Sequence of chain 1.B:
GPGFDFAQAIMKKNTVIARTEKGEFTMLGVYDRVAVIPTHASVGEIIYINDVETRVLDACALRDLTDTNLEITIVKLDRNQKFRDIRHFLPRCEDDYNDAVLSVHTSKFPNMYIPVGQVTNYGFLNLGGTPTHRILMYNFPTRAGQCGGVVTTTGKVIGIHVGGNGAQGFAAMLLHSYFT

This small molecule binds to this protein.
Small molecule (SMILES): O=C(NC1CC1)c1ccccc1O

Binding-site contacts:
Ligand atom C2 contacts residue THR21 of chain 1.B at 3.8 Å.
Ligand atom O contacts residue GLU22 of chain 1.B at 4.0 Å.
Ligand atom C1 contacts residue GLU22 of chain 1.B at 3.5 Å.
Ligand atom C8 contacts residue ARG20 of chain 1.B at 4.3 Å.
Ligand atom C5 contacts residue ARG20 of chain 1.B at 4.4 Å.
Ligand atom C3 contacts residue GLU22 of chain 1.B at 4.0 Å.
Ligand atom C contacts residue THR21 of chain 1.B at 4.4 Å.
Ligand atom C2 contacts residue ARG20 of chain 1.B at 4.3 Å.
Ligand atom C7 contacts residue ARG20 of chain 1.B at 4.2 Å.
Ligand atom C3 contacts residue THR21 of chain 1.B at 3.8 Å.
Ligand atom C4 contacts residue TYR49 of chain 1.B at 3.1 Å (hydrophobic).
Ligand atom C4 contacts residue GLU22 of chain 1.B at 4.5 Å.
Ligand atom C2 contacts residue GLU22 of chain 1.B at 3.5 Å.
Ligand atom C5 contacts residue THR21 of chain 1.B at 4.4 Å.
Ligand atom C8 contacts residue TYR49 of chain 1.B at 3.5 Å (hydrophobic).
Ligand atom N contacts residue ARG20 of chain 1.B at 4.3 Å.
Ligand atom C4 contacts residue THR21 of chain 1.B at 4.1 Å.
Ligand atom C3 contacts residue TYR49 of chain 1.B at 3.4 Å (hydrophobic).
Ligand atom C6 contacts residue TYR49 of chain 1.B at 4.3 Å (hydrophobic).
Ligand atom C9 contacts residue ARG20 of chain 1.B at 3.1 Å.
Ligand atom C3 contacts residue ILE47 of chain 1.B at 4.0 Å (hydrophobic).
Ligand atom C6 contacts residue ARG20 of chain 1.B at 3.8 Å.
Ligand atom C2 contacts residue ILE47 of chain 1.B at 3.6 Å (hydrophobic).
Ligand atom C contacts residue GLU22 of chain 1.B at 3.9 Å.
Ligand atom C4 contacts residue ARG20 of chain 1.B at 3.9 Å.
Ligand atom C5 contacts residue TYR49 of chain 1.B at 4.0 Å (hydrophobic).
Ligand atom C1 contacts residue THR21 of chain 1.B at 4.1 Å.
Ligand atom C3 contacts residue ARG20 of chain 1.B at 3.5 Å.
Ligand atom C7 contacts residue TYR49 of chain 1.B at 4.4 Å (hydrophobic).
Ligand atom N contacts residue TYR49 of chain 1.B at 4.3 Å.
Ligand atom O1 contacts residue ARG20 of chain 1.B at 3.5 Å (salt-bridge).
Ligand atom C9 contacts residue TYR49 of chain 1.B at 4.3 Å (hydrophobic).